Sequence of chain 1.A:
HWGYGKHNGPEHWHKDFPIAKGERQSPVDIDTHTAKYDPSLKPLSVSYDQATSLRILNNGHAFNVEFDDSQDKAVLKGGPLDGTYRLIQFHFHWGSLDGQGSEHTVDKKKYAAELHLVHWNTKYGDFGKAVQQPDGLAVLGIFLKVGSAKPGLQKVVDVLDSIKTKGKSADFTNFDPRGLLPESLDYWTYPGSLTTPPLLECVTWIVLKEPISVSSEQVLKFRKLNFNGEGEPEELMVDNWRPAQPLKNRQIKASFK

Binding-site contacts:
Ligand atom O33 contacts residue LEU197 of chain 1.A at 3.3 Å.
Ligand atom C29 contacts residue LEU197 of chain 1.A at 3.8 Å (hydrophobic).
Ligand atom O33 contacts residue THR198 of chain 1.A at 2.9 Å (h-bond).
Ligand atom O34 contacts residue HIS94 of chain 1.A at 3.4 Å.
Ligand atom N32 contacts residue HIS119 of chain 1.A at 3.5 Å (h-bond).
Ligand atom C36 contacts residue LEU197 of chain 1.A at 3.8 Å (hydrophobic).
Ligand atom N32 contacts residue ZN1 of chain 1.B at 1.9 Å.
Ligand atom C13 contacts residue PRO201 of chain 1.A at 3.8 Å (hydrophobic).
Ligand atom S31 contacts residue ZN1 of chain 1.B at 3.0 Å.
Ligand atom C02 contacts residue PRO201 of chain 1.A at 3.9 Å (hydrophobic).
Ligand atom N32 contacts residue HIS94 of chain 1.A at 3.3 Å (h-bond).
Ligand atom O12 contacts residue PRO201 of chain 1.A at 3.8 Å.
Ligand atom O37 contacts residue PHE130 of chain 1.A at 3.1 Å.
Ligand atom C35 contacts residue VAL121 of chain 1.A at 3.8 Å (hydrophobic).
Ligand atom O01 contacts residue PHE20 of chain 1.A at 3.7 Å.
Ligand atom N32 contacts residue THR198 of chain 1.A at 2.8 Å (h-bond).
Ligand atom O34 contacts residue HIS119 of chain 1.A at 3.4 Å (h-bond).
Ligand atom O34 contacts residue VAL142 of chain 1.A at 3.8 Å.
Ligand atom S31 contacts residue HIS94 of chain 1.A at 3.9 Å.
Ligand atom C39 contacts residue LEU203 of chain 1.A at 3.9 Å (hydrophobic).
Ligand atom C21 contacts residue LEU203 of chain 1.A at 3.9 Å (hydrophobic).
Ligand atom O33 contacts residue TRP208 of chain 1.A at 3.5 Å.
Ligand atom C29 contacts residue THR199 of chain 1.A at 3.2 Å.
Ligand atom C23 contacts residue PHE130 of chain 1.A at 3.9 Å (hydrophobic).
Ligand atom N32 contacts residue HIS96 of chain 1.A at 3.4 Å (h-bond).
Ligand atom C28 contacts residue LEU197 of chain 1.A at 3.8 Å (hydrophobic).
Ligand atom C14 contacts residue PRO201 of chain 1.A at 3.8 Å (hydrophobic).
Ligand atom O01 contacts residue PRO201 of chain 1.A at 3.8 Å.
Ligand atom C36 contacts residue GLN92 of chain 1.A at 3.8 Å.
Ligand atom O22 contacts residue PRO201 of chain 1.A at 3.5 Å.
Ligand atom O17 contacts residue PRO201 of chain 1.A at 3.7 Å.
Ligand atom C21 contacts residue PRO201 of chain 1.A at 3.8 Å (hydrophobic).
Ligand atom O34 contacts residue ZN1 of chain 1.B at 3.0 Å.
Ligand atom S31 contacts residue THR198 of chain 1.A at 3.9 Å.
Ligand atom C35 contacts residue LEU197 of chain 1.A at 3.8 Å (hydrophobic).
Ligand atom O12 contacts residue PHE20 of chain 1.A at 3.8 Å.
Ligand atom C28 contacts residue THR199 of chain 1.A at 3.2 Å.
Ligand atom C30 contacts residue LEU197 of chain 1.A at 3.8 Å (hydrophobic).
Ligand atom C09 contacts residue ASP19 of chain 1.A at 3.7 Å.
Ligand atom C27 contacts residue LEU197 of chain 1.A at 3.8 Å (hydrophobic).

A small-molecule ligand and the protein it binds are described below.
Small molecule (SMILES): NC(=O)[C@@H](CCC(=O)O)NC(=O)c1cccc(NCCOCCNC(=O)c2ccc(S(N)(=O)=O)cc2)c1C(=O)O